Sequence of chain 29.A:
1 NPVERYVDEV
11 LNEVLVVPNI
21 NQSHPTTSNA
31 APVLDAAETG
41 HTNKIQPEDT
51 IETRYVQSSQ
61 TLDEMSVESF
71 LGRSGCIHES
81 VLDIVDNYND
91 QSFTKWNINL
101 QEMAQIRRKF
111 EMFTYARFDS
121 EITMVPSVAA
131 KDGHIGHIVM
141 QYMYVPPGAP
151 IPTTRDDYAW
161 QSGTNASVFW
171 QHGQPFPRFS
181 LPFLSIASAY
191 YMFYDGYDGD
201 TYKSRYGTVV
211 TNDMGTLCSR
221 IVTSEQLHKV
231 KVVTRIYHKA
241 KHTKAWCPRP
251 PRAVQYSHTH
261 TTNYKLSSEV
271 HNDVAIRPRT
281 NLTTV

This protein binds this small molecule.
Small molecule (SMILES): Cc1cc(CCCOc2c(C)cc(-c3nnn(C)n3)cc2C)on1

Binding-site contacts:
Ligand atom C6B contacts residue LEU181 of chain 29.A at 3.5 Å (hydrophobic).
Ligand atom C2A contacts residue LEU217 of chain 29.A at 4.0 Å (hydrophobic).
Ligand atom CM2 contacts residue ILE122 of chain 29.A at 3.8 Å (hydrophobic).
Ligand atom CM3 contacts residue TYR190 of chain 29.A at 3.6 Å (hydrophobic).
Ligand atom CM4 contacts residue TYR144 of chain 29.A at 3.8 Å (hydrophobic).
Ligand atom C2A contacts residue PHE179 of chain 29.A at 3.5 Å (hydrophobic).
Ligand atom N4A contacts residue PHE179 of chain 29.A at 3.5 Å.
Ligand atom O1B contacts residue ILE98 of chain 29.A at 3.2 Å.
Ligand atom O1 contacts residue LEU100 of chain 29.A at 3.7 Å.
Ligand atom C4 contacts residue TYR190 of chain 29.A at 3.7 Å (hydrophobic).
Ligand atom C1B contacts residue ILE98 of chain 29.A at 3.7 Å (hydrophobic).
Ligand atom CM6 contacts residue LEU184 of chain 29.A at 3.7 Å (hydrophobic).
Ligand atom N3A contacts residue PHE179 of chain 29.A at 3.7 Å.
Ligand atom N5A contacts residue LEU217 of chain 29.A at 3.6 Å.
Ligand atom CM6 contacts residue LEU181 of chain 29.A at 3.8 Å (hydrophobic).
Ligand atom N3A contacts residue TYR144 of chain 29.A at 3.2 Å.
Ligand atom C4 contacts residue MET214 of chain 29.A at 3.7 Å (hydrophobic).
Ligand atom N1A contacts residue MET124 of chain 29.A at 3.6 Å.
Ligand atom N5A contacts residue PHE179 of chain 29.A at 3.3 Å.
Ligand atom CM2 contacts residue ILE77 of chain 29.A at 3.8 Å (hydrophobic).
Ligand atom C5B contacts residue LEU181 of chain 29.A at 3.6 Å (hydrophobic).
Ligand atom N5A contacts residue MET124 of chain 29.A at 3.9 Å.
Ligand atom CM4 contacts residue VAL168 of chain 29.A at 3.9 Å (hydrophobic).
Ligand atom N2 contacts residue LEU100 of chain 29.A at 3.8 Å.
Ligand atom CM4 contacts residue TYR142 of chain 29.A at 3.7 Å (hydrophobic).
Ligand atom C2B contacts residue ILE122 of chain 29.A at 4.0 Å (hydrophobic).
Ligand atom C5B contacts residue TYR144 of chain 29.A at 3.8 Å (hydrophobic).
Ligand atom C1C contacts residue MET214 of chain 29.A at 3.2 Å (hydrophobic).
Ligand atom N1A contacts residue PHE179 of chain 29.A at 3.3 Å.
Ligand atom CM4 contacts residue ALA166 of chain 29.A at 3.1 Å (hydrophobic).
Ligand atom O1 contacts residue MET214 of chain 29.A at 3.2 Å.
Ligand atom C5 contacts residue MET214 of chain 29.A at 3.4 Å (hydrophobic).
Ligand atom N1A contacts residue LEU217 of chain 29.A at 3.3 Å.
Ligand atom C4 contacts residue LEU100 of chain 29.A at 3.9 Å (hydrophobic).
Ligand atom C1B contacts residue LEU181 of chain 29.A at 4.0 Å (hydrophobic).
Ligand atom CM6 contacts residue TYR144 of chain 29.A at 3.7 Å (hydrophobic).
Ligand atom N4A contacts residue TYR144 of chain 29.A at 3.7 Å.
Ligand atom C3 contacts residue LEU100 of chain 29.A at 3.8 Å (hydrophobic).
Ligand atom N2 contacts residue MET214 of chain 29.A at 3.8 Å.
Ligand atom C6B contacts residue ILE98 of chain 29.A at 3.8 Å (hydrophobic).